Binding-site contacts:
Ligand atom C6 contacts residue ARG129 of chain 1.B at 3.7 Å.
Ligand atom C4 contacts residue ASN220 of chain 1.B at 4.2 Å.
Ligand atom O5 contacts residue ASN220 of chain 1.B at 2.4 Å (h-bond).
Ligand atom C3 contacts residue ASN220 of chain 1.B at 3.8 Å.
Ligand atom C5 contacts residue ASN220 of chain 1.B at 3.6 Å.
Ligand atom O6 contacts residue ALA155 of chain 1.B at 4.0 Å.
Ligand atom N2 contacts residue ASN220 of chain 1.B at 2.9 Å (h-bond).
Ligand atom C5 contacts residue ARG129 of chain 1.B at 4.4 Å.
Ligand atom O6 contacts residue ARG129 of chain 1.B at 3.7 Å.
Ligand atom C8 contacts residue PHE90 of chain 1.B at 4.4 Å (hydrophobic).
Ligand atom C7 contacts residue ASN220 of chain 1.B at 3.9 Å.
Ligand atom C1 contacts residue ASN220 of chain 1.B at 1.4 Å.
Ligand atom C8 contacts residue THR91 of chain 1.B at 4.3 Å.
Ligand atom O7 contacts residue ASN220 of chain 1.B at 4.4 Å.
Ligand atom C2 contacts residue ASN220 of chain 1.B at 2.5 Å.

Sequence of chain 1.B:
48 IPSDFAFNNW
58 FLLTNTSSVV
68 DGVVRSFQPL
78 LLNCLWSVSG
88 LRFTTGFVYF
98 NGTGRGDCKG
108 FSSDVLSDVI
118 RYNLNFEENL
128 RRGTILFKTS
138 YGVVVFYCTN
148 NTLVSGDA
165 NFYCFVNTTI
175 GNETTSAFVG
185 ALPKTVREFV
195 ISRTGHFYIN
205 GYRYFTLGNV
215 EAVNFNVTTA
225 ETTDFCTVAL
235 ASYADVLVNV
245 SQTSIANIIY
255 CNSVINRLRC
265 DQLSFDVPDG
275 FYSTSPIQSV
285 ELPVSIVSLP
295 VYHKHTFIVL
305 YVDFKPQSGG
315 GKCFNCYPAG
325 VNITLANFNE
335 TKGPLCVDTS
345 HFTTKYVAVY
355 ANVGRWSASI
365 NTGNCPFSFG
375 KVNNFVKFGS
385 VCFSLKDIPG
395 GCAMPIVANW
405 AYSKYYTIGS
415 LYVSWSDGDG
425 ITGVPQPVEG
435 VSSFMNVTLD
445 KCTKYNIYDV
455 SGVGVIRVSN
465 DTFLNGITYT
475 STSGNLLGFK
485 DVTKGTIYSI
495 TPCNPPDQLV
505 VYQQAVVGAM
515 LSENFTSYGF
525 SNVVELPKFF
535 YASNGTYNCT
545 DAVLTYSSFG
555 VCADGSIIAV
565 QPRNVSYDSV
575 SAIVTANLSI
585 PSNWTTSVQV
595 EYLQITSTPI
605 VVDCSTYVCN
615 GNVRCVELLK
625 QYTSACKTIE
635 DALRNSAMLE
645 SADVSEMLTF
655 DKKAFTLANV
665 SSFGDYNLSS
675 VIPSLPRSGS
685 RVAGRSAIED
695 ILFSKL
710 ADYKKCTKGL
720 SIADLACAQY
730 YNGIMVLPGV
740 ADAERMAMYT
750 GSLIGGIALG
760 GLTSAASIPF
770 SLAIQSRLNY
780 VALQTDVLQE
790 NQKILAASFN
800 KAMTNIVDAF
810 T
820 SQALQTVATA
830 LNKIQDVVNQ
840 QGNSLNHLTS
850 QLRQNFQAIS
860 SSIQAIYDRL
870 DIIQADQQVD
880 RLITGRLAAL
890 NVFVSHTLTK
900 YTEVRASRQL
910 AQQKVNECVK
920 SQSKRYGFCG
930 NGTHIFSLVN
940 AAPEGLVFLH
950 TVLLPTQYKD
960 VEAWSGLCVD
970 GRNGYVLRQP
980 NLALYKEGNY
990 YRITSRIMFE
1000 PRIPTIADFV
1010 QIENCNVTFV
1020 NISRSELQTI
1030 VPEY

A protein and the small-molecule ligand that binds it are described below.
Small molecule (SMILES): CC(=O)N[C@@H]1[C@@H](O)[C@H](O)[C@@H](CO)O[C@H]1O